Sequence of chain 1.A:
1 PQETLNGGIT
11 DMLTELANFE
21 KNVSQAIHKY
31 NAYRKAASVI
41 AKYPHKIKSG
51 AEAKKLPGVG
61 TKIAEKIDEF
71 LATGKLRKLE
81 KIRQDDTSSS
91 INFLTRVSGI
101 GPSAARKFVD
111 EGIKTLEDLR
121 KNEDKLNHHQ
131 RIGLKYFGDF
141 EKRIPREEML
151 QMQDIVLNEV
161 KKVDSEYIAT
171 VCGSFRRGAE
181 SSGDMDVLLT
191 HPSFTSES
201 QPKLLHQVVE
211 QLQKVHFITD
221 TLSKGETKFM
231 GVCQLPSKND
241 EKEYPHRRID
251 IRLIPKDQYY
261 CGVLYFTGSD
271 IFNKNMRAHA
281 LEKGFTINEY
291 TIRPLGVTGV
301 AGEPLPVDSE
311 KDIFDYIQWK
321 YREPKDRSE

Binding-site contacts:
Ligand atom O1G contacts residue ASP184 of chain 1.A at 2.7 Å (salt-bridge).
Ligand atom C2' contacts residue ASP270 of chain 1.A at 3.4 Å.
Ligand atom O1B contacts residue ARG177 of chain 1.A at 2.8 Å (salt-bridge).
Ligand atom O2 contacts residue TYR265 of chain 1.A at 3.5 Å.
Ligand atom O2B contacts residue ASP186 of chain 1.A at 3.4 Å (salt-bridge).
Ligand atom O1A contacts residue ASP186 of chain 1.A at 2.7 Å (salt-bridge).
Ligand atom C1' contacts residue TYR265 of chain 1.A at 3.3 Å (hydrophobic).
Ligand atom C5' contacts residue ASP186 of chain 1.A at 3.2 Å.
Ligand atom C4' contacts residue PHE266 of chain 1.A at 3.2 Å (hydrophobic).
Ligand atom O3G contacts residue SER182 of chain 1.A at 3.4 Å.
Ligand atom O4' contacts residue PHE266 of chain 1.A at 3.4 Å.
Ligand atom N3 contacts residue TYR265 of chain 1.A at 3.3 Å (h-bond).
Ligand atom O2B contacts residue SER174 of chain 1.A at 3.0 Å (h-bond).
Ligand atom O1B contacts residue SER174 of chain 1.A at 3.4 Å (h-bond).
Ligand atom O3G contacts residue SER174 of chain 1.A at 2.6 Å (h-bond).
Ligand atom PB contacts residue MG1 of chain 1.E at 3.0 Å.
Ligand atom O2A contacts residue MG1 of chain 1.F at 3.6 Å.
Ligand atom O3' contacts residue SER269 of chain 1.A at 2.8 Å (h-bond).
Ligand atom N3A contacts residue MG1 of chain 1.E at 3.5 Å.
Ligand atom C2' contacts residue ASN273 of chain 1.A at 3.5 Å.
Ligand atom PG contacts residue SER174 of chain 1.A at 3.6 Å.
Ligand atom O1A contacts residue ASP184 of chain 1.A at 3.2 Å (salt-bridge).
Ligand atom O3B contacts residue MG1 of chain 1.E at 3.5 Å.
Ligand atom O4' contacts residue TYR265 of chain 1.A at 3.6 Å (h-bond).
Ligand atom O3' contacts residue ARG177 of chain 1.A at 3.4 Å (salt-bridge).
Ligand atom O3' contacts residue THR267 of chain 1.A at 3.6 Å (h-bond).
Ligand atom C2 contacts residue TYR265 of chain 1.A at 3.6 Å (hydrophobic).
Ligand atom C5' contacts residue PHE266 of chain 1.A at 3.5 Å (hydrophobic).
Ligand atom O3' contacts residue GLY268 of chain 1.A at 3.6 Å.
Ligand atom O1A contacts residue MG1 of chain 1.E at 2.1 Å.
Ligand atom O3B contacts residue SER174 of chain 1.A at 3.4 Å (h-bond).
Ligand atom O1A contacts residue MG1 of chain 1.F at 2.2 Å.
Ligand atom O2B contacts residue GLY173 of chain 1.A at 3.3 Å.
Ligand atom O1G contacts residue MG1 of chain 1.E at 2.0 Å.
Ligand atom PG contacts residue MG1 of chain 1.E at 3.3 Å.
Ligand atom O3G contacts residue GLY183 of chain 1.A at 2.8 Å (h-bond).
Ligand atom PA contacts residue MG1 of chain 1.F at 3.4 Å.
Ligand atom O2B contacts residue MG1 of chain 1.E at 2.0 Å.
Ligand atom O2 contacts residue ASN273 of chain 1.A at 3.2 Å (h-bond).
Ligand atom PA contacts residue MG1 of chain 1.E at 3.2 Å.

A small-molecule ligand and the protein it binds are described below.
Small molecule (SMILES): Nc1ccn([C@H]2C[C@H](O)[C@@H](COP(=O)(O)NP(=O)(O)OP(=O)(O)O)O2)c(=O)n1